A small-molecule ligand and the protein it binds are described below.
Small molecule (SMILES): Nc1nc2c(ncn2[C@@H]2O[C@H](CO[P](=O)(O)O[P](=O)(O)NP(=O)(O)O)[C@@H](O)[C@H]2O)c(=O)[nH]1

Binding-site contacts:
Ligand atom O6 contacts residue LYS156 of chain 1.C at 3.1 Å (salt-bridge).
Ligand atom O5' contacts residue CYS26 of chain 1.C at 3.4 Å (h-bond).
Ligand atom O6 contacts residue ALA155 of chain 1.C at 2.8 Å (h-bond).
Ligand atom O3G contacts residue SER20 of chain 1.C at 2.7 Å (h-bond).
Ligand atom N2 contacts residue MET128 of chain 1.C at 3.2 Å.
Ligand atom O1A contacts residue GLY23 of chain 1.C at 2.9 Å.
Ligand atom N3 contacts residue LYS125 of chain 1.C at 3.4 Å.
Ligand atom N2 contacts residue LYS156 of chain 1.C at 3.3 Å.
Ligand atom C5 contacts residue PHE36 of chain 1.C at 3.2 Å (hydrophobic).
Ligand atom N2 contacts residue ASP127 of chain 1.C at 3.5 Å (salt-bridge).
Ligand atom C6 contacts residue LYS125 of chain 1.C at 3.3 Å.
Ligand atom C4 contacts residue LYS125 of chain 1.C at 3.2 Å.
Ligand atom PG contacts residue MG1 of chain 1.F at 3.3 Å.
Ligand atom O2B contacts residue GLY23 of chain 1.C at 3.4 Å (h-bond).
Ligand atom O2G contacts residue THR43 of chain 1.C at 3.0 Å (h-bond).
Ligand atom C5 contacts residue LYS125 of chain 1.C at 3.3 Å.
Ligand atom O2G contacts residue MG1 of chain 1.F at 1.9 Å.
Ligand atom O2A contacts residue PHE40 of chain 1.C at 3.5 Å.
Ligand atom O3' contacts residue PHE40 of chain 1.C at 3.2 Å.
Ligand atom O1A contacts residue CYS26 of chain 1.C at 3.2 Å (h-bond).
Ligand atom O2B contacts residue VAL22 of chain 1.C at 3.2 Å.
Ligand atom N1 contacts residue ASP127 of chain 1.C at 3.2 Å (salt-bridge).
Ligand atom N3B contacts residue GLY21 of chain 1.C at 3.5 Å (h-bond).
Ligand atom C4 contacts residue PHE36 of chain 1.C at 3.3 Å (hydrophobic).
Ligand atom O4' contacts residue LYS125 of chain 1.C at 2.8 Å (salt-bridge).
Ligand atom O2' contacts residue THR38 of chain 1.C at 2.9 Å (h-bond).
Ligand atom N7 contacts residue ASN124 of chain 1.C at 3.3 Å (h-bond).
Ligand atom N1 contacts residue LYS156 of chain 1.C at 3.4 Å.
Ligand atom N7 contacts residue PHE36 of chain 1.C at 3.3 Å.
Ligand atom O1B contacts residue MG1 of chain 1.F at 2.4 Å.
Ligand atom O2B contacts residue ASP19 of chain 1.C at 3.3 Å (salt-bridge).
Ligand atom N3B contacts residue SER20 of chain 1.C at 3.5 Å.
Ligand atom O6 contacts residue ASN124 of chain 1.C at 3.1 Å (h-bond).
Ligand atom O1A contacts residue THR25 of chain 1.C at 2.9 Å (h-bond).
Ligand atom O2B contacts residue LYS24 of chain 1.C at 3.0 Å (salt-bridge).
Ligand atom O1B contacts residue THR25 of chain 1.C at 3.1 Å (h-bond).
Ligand atom O1G contacts residue GLY69 of chain 1.C at 2.9 Å (h-bond).
Ligand atom O6 contacts residue LYS125 of chain 1.C at 3.4 Å.
Ligand atom O1A contacts residue LYS24 of chain 1.C at 3.1 Å (salt-bridge).
Ligand atom N9 contacts residue LYS125 of chain 1.C at 3.3 Å.

Sequence of chain 1.C:
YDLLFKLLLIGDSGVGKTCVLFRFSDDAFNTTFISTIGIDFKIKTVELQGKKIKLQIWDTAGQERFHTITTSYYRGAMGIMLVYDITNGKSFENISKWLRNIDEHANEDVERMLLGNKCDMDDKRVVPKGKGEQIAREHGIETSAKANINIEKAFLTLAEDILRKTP